Sequence of chain 1.A:
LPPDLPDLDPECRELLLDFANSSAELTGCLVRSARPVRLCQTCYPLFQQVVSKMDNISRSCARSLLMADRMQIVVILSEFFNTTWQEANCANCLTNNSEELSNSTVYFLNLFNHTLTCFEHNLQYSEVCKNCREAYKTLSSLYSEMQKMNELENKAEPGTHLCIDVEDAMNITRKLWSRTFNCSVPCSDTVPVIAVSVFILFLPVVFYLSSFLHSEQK

The protein below binds the small molecule below.
Small molecule (SMILES): CC(=O)N[C@H]1[C@H](O[C@H]2[C@H](O)[C@@H](NC(C)=O)CO[C@@H]2CO)O[C@H](CO)[C@@H](O[C@@H]2O[C@H](CO[C@H]3O[C@H](CO)[C@@H](O)[C@H](O)[C@@H]3O)[C@@H](O)[C@H](O[C@H]3O[C@H](CO)[C@@H](O)[C@H](O)[C@@H]3O)[C@@H]2O)[C@@H]1O

Sequence of chain 1.C:
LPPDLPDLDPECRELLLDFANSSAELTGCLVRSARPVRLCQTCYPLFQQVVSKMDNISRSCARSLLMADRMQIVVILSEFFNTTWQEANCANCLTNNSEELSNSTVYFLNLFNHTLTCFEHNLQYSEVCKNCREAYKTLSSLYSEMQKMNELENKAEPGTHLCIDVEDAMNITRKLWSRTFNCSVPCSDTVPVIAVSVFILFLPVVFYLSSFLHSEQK

Binding-site contacts:
Ligand atom O3 contacts residue GLU160 of chain 1.A at 4.2 Å.
Ligand atom C4 contacts residue GLN153 of chain 1.A at 4.2 Å.
Ligand atom O6 contacts residue LYS267 of chain 1.C at 4.0 Å.
Ligand atom C2 contacts residue GLN153 of chain 1.A at 3.5 Å.
Ligand atom C5 contacts residue ASP150 of chain 1.A at 3.7 Å.
Ligand atom C8 contacts residue GLU259 of chain 1.C at 3.2 Å.
Ligand atom O3 contacts residue ARG151 of chain 1.A at 4.1 Å.
Ligand atom C5 contacts residue ASN263 of chain 1.C at 4.2 Å.
Ligand atom C6 contacts residue GLN153 of chain 1.A at 4.2 Å.
Ligand atom C3 contacts residue MET148 of chain 1.A at 4.1 Å (hydrophobic).
Ligand atom O5 contacts residue ASN263 of chain 1.C at 3.4 Å (h-bond).
Ligand atom C3 contacts residue MET148 of chain 1.A at 4.2 Å (hydrophobic).
Ligand atom O3 contacts residue ASP150 of chain 1.A at 4.0 Å.
Ligand atom O7 contacts residue MET148 of chain 1.A at 2.5 Å (h-bond).
Ligand atom C5 contacts residue GLN153 of chain 1.A at 4.2 Å.
Ligand atom O5 contacts residue LYS267 of chain 1.C at 4.3 Å.
Ligand atom C7 contacts residue MET148 of chain 1.A at 3.7 Å (hydrophobic).
Ligand atom C2 contacts residue ARG151 of chain 1.A at 3.9 Å.
Ligand atom N2 contacts residue ASN263 of chain 1.C at 4.3 Å.
Ligand atom O5 contacts residue ASP150 of chain 1.A at 4.0 Å.
Ligand atom N2 contacts residue ARG151 of chain 1.A at 4.1 Å.
Ligand atom O7 contacts residue ARG151 of chain 1.A at 3.6 Å (salt-bridge).
Ligand atom O4 contacts residue MET148 of chain 1.A at 4.2 Å.
Ligand atom C1 contacts residue MET148 of chain 1.A at 4.0 Å (hydrophobic).
Ligand atom C7 contacts residue ARG151 of chain 1.A at 3.9 Å.
Ligand atom O2 contacts residue GLN153 of chain 1.A at 3.1 Å (h-bond).
Ligand atom O5 contacts residue ALA149 of chain 1.A at 3.9 Å.
Ligand atom C2 contacts residue ASP150 of chain 1.A at 4.1 Å.
Ligand atom C6 contacts residue LYS267 of chain 1.C at 4.2 Å.
Ligand atom O4 contacts residue GLN153 of chain 1.A at 3.0 Å (h-bond).
Ligand atom C2 contacts residue ASN263 of chain 1.C at 4.1 Å.
Ligand atom C6 contacts residue ASP150 of chain 1.A at 3.4 Å.
Ligand atom C1 contacts residue GLN153 of chain 1.A at 3.7 Å.
Ligand atom O3 contacts residue MET148 of chain 1.A at 3.6 Å.
Ligand atom C6 contacts residue ARG151 of chain 1.A at 3.9 Å.
Ligand atom O4 contacts residue MET148 of chain 1.A at 3.4 Å (h-bond).
Ligand atom C8 contacts residue ARG151 of chain 1.A at 4.1 Å.
Ligand atom O3 contacts residue VAL156 of chain 1.A at 4.0 Å.
Ligand atom C1 contacts residue ASN263 of chain 1.C at 2.8 Å.
Ligand atom C6 contacts residue ALA149 of chain 1.A at 4.3 Å (hydrophobic).